Binding-site contacts:
Ligand atom C7 contacts residue ASN230 of chain 1.A at 4.0 Å.
Ligand atom N2 contacts residue SER409 of chain 1.A at 4.0 Å.
Ligand atom C5 contacts residue SER408 of chain 1.A at 3.3 Å.
Ligand atom C4 contacts residue ASN230 of chain 1.A at 4.1 Å.
Ligand atom C4 contacts residue SER177 of chain 1.A at 4.0 Å.
Ligand atom O4 contacts residue ARG272 of chain 1.A at 3.8 Å.
Ligand atom O4 contacts residue SER408 of chain 1.A at 3.7 Å.
Ligand atom C5 contacts residue ASN230 of chain 1.A at 3.4 Å.
Ligand atom C1 contacts residue SER408 of chain 1.A at 3.8 Å.
Ligand atom O5 contacts residue ASN230 of chain 1.A at 2.1 Å (h-bond).
Ligand atom O6 contacts residue PRO180 of chain 1.A at 4.2 Å.
Ligand atom O2 contacts residue ARG402 of chain 1.A at 3.9 Å.
Ligand atom C8 contacts residue VAL222 of chain 1.A at 4.0 Å (hydrophobic).
Ligand atom C5 contacts residue GLU179 of chain 1.A at 3.4 Å.
Ligand atom O4 contacts residue ILE401 of chain 1.A at 4.1 Å.
Ligand atom O6 contacts residue ILE401 of chain 1.A at 2.7 Å (h-bond).
Ligand atom O2 contacts residue GLU179 of chain 1.A at 3.7 Å.
Ligand atom N2 contacts residue ASN230 of chain 1.A at 3.1 Å (h-bond).
Ligand atom O5 contacts residue SER408 of chain 1.A at 4.0 Å.
Ligand atom C1 contacts residue ASN230 of chain 1.A at 1.4 Å.
Ligand atom C8 contacts residue LEU229 of chain 1.A at 3.8 Å (hydrophobic).
Ligand atom O6 contacts residue GLY345 of chain 1.A at 4.0 Å.
Ligand atom C5 contacts residue SER177 of chain 1.A at 3.9 Å.
Ligand atom C6 contacts residue SER177 of chain 1.A at 2.8 Å.
Ligand atom O3 contacts residue ARG402 of chain 1.A at 4.0 Å.
Ligand atom C2 contacts residue ASN230 of chain 1.A at 2.5 Å.
Ligand atom C3 contacts residue ASN230 of chain 1.A at 3.8 Å.
Ligand atom O7 contacts residue SER408 of chain 1.A at 3.8 Å.
Ligand atom O4 contacts residue VAL35 of chain 1.A at 3.6 Å.
Ligand atom O5 contacts residue ARG220 of chain 1.A at 3.7 Å.
Ligand atom O7 contacts residue PRO180 of chain 1.A at 3.4 Å.
Ligand atom C6 contacts residue GLU179 of chain 1.A at 2.8 Å.
Ligand atom O6 contacts residue GLU179 of chain 1.A at 2.3 Å (salt-bridge).
Ligand atom C1 contacts residue SER409 of chain 1.A at 4.0 Å.
Ligand atom C3 contacts residue SER408 of chain 1.A at 3.8 Å.
Ligand atom C6 contacts residue ILE401 of chain 1.A at 3.9 Å (hydrophobic).
Ligand atom C4 contacts residue SER408 of chain 1.A at 3.8 Å.
Ligand atom C2 contacts residue GLU179 of chain 1.A at 3.8 Å.
Ligand atom O6 contacts residue SER177 of chain 1.A at 3.6 Å.
Ligand atom O6 contacts residue ARG220 of chain 1.A at 3.6 Å (salt-bridge).

A protein and the small-molecule ligand that binds it are described below.
Small molecule (SMILES): CC(=O)N[C@H]1[C@H](O[C@H]2[C@H](O)[C@@H](NC(C)=O)CO[C@@H]2CO)O[C@H](CO)[C@@H](O[C@@H]2O[C@H](CO[C@H]3O[C@H](CO)[C@@H](O)[C@H](O[C@H]4O[C@H](CO)[C@@H](O)[C@H](O)[C@@H]4O)[C@@H]3O)[C@@H](O)[C@H](O[C@H]3O[C@H](CO)[C@@H](O)[C@H](O)[C@@H]3O[C@H]3O[C@H](CO)[C@@H](O)[C@H](O)[C@@H]3O)[C@@H]2O)[C@@H]1O

Sequence of chain 1.A:
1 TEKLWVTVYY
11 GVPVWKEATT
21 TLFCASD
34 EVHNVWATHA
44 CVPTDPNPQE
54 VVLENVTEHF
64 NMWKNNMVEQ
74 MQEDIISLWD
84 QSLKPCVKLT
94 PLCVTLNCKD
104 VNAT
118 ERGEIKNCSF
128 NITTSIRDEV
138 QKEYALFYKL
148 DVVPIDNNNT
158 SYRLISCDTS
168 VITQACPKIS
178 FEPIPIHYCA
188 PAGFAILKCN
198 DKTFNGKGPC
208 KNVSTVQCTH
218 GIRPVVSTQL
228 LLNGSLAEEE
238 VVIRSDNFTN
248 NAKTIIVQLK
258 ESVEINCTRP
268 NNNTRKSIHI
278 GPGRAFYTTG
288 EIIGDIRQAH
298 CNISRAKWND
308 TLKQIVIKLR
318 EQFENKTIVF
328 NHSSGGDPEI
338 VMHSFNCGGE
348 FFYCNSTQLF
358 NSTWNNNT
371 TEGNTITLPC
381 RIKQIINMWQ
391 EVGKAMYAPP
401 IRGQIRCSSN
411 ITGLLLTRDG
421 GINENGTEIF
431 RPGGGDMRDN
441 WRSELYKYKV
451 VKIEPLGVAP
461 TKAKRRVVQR